Sequence of chain 1.D:
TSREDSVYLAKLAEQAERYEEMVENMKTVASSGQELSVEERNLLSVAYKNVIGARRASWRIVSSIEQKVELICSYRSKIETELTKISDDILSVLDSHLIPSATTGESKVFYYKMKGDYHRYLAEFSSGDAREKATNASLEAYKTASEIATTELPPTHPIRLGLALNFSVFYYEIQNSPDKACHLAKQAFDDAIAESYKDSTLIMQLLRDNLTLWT

A small-molecule ligand and the protein it binds are described below.
Small molecule (SMILES): CC(C)C[C@H](NC(=O)[C@H](COP(=O)(O)O)NC(=O)[C@H](Cc1ccccc1)NC(=O)[C@H](CO)NC(=O)[C@H](C)N)C(=O)N[C@H](C=O)Cc1cnc[nH]1

Binding-site contacts:
Ligand atom O contacts residue LEU225 of chain 1.D at 3.7 Å.
Ligand atom CA contacts residue ASN229 of chain 1.D at 3.5 Å.
Ligand atom N contacts residue ASN229 of chain 1.D at 2.9 Å (h-bond).
Ligand atom CB contacts residue ASN229 of chain 1.D at 3.6 Å.
Ligand atom OG contacts residue GLU185 of chain 1.D at 3.1 Å (salt-bridge).
Ligand atom CD1 contacts residue ASN229 of chain 1.D at 3.1 Å.
Ligand atom O1P contacts residue TYR133 of chain 1.D at 3.8 Å.
Ligand atom CE1 contacts residue ASP228 of chain 1.D at 3.7 Å.
Ligand atom CB contacts residue ASN178 of chain 1.D at 3.6 Å.
Ligand atom N contacts residue LEU177 of chain 1.D at 3.8 Å.
Ligand atom P contacts residue ARG132 of chain 1.D at 3.3 Å.
Ligand atom O contacts residue ASN229 of chain 1.D at 2.8 Å (h-bond).
Ligand atom O3P contacts residue ARG132 of chain 1.D at 2.9 Å (salt-bridge).
Ligand atom OG contacts residue TYR184 of chain 1.D at 3.1 Å.
Ligand atom C contacts residue ASN229 of chain 1.D at 3.7 Å.
Ligand atom CE1 contacts residue LEU232 of chain 1.D at 3.5 Å (hydrophobic).
Ligand atom O contacts residue LEU232 of chain 1.D at 3.7 Å.
Ligand atom CD1 contacts residue GLY174 of chain 1.D at 3.6 Å.
Ligand atom C contacts residue ASN229 of chain 1.D at 3.7 Å.
Ligand atom O2P contacts residue ARG132 of chain 1.D at 2.6 Å (salt-bridge).
Ligand atom C contacts residue ASN178 of chain 1.D at 3.7 Å.
Ligand atom OG contacts residue TRP233 of chain 1.D at 3.2 Å (h-bond).
Ligand atom CB contacts residue LYS51 of chain 1.D at 3.5 Å.
Ligand atom CD1 contacts residue ILE222 of chain 1.D at 3.8 Å (hydrophobic).
Ligand atom C contacts residue LEU232 of chain 1.D at 3.9 Å (hydrophobic).
Ligand atom O contacts residue LYS51 of chain 1.D at 2.9 Å (salt-bridge).
Ligand atom N contacts residue ASN178 of chain 1.D at 2.9 Å (h-bond).
Ligand atom O contacts residue LEU177 of chain 1.D at 3.4 Å.
Ligand atom CB contacts residue GLU185 of chain 1.D at 3.8 Å.
Ligand atom O contacts residue VAL181 of chain 1.D at 3.7 Å.
Ligand atom O2P contacts residue TYR133 of chain 1.D at 2.5 Å (h-bond).
Ligand atom CB contacts residue ARG132 of chain 1.D at 3.6 Å.
Ligand atom O1P contacts residue LYS51 of chain 1.D at 3.4 Å.
Ligand atom O1P contacts residue ARG58 of chain 1.D at 2.9 Å (salt-bridge).
Ligand atom O3P contacts residue ARG58 of chain 1.D at 3.1 Å (salt-bridge).
Ligand atom P contacts residue ARG58 of chain 1.D at 3.8 Å.
Ligand atom CA contacts residue ASN178 of chain 1.D at 3.4 Å.
Ligand atom CB contacts residue ASN178 of chain 1.D at 3.2 Å.
Ligand atom P contacts residue TYR133 of chain 1.D at 3.7 Å.
Ligand atom CA contacts residue ASN229 of chain 1.D at 3.9 Å.